A protein and the small-molecule ligand that binds it are described below.
Small molecule (SMILES): C[C@@H]1C[C@H]2C(=O)O[C@@H](C)[C@H](NC(=O)[C@@H](N)Cc3cc(F)cc(F)c3)C(=O)N3CCC[C@H]3C(=O)N3CCCC[C@H]3C(=O)N[C@@H](C)C(=O)N2C1

Sequence of chain 2.Z:
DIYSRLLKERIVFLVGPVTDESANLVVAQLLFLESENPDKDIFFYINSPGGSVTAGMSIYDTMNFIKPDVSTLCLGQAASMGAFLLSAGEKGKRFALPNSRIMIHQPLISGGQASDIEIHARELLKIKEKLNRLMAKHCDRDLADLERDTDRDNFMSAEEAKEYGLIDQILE

Binding-site contacts:
Ligand atom N contacts residue TYR80 of chain 2.AA at 3.0 Å (h-bond).
Ligand atom CA contacts residue PHE78 of chain 2.AA at 3.7 Å (hydrophobic).
Ligand atom CZ contacts residue THR97 of chain 2.Z at 3.4 Å.
Ligand atom F1 contacts residue THR97 of chain 2.Z at 3.1 Å.
Ligand atom CB contacts residue PHE130 of chain 2.AA at 3.8 Å (hydrophobic).
Ligand atom C contacts residue PHE78 of chain 2.AA at 3.7 Å (hydrophobic).
Ligand atom CD contacts residue OCA1 of chain 2.EC at 3.7 Å.
Ligand atom N contacts residue TYR80 of chain 2.AA at 3.9 Å.
Ligand atom N contacts residue OCA1 of chain 2.EC at 2.6 Å (h-bond).
Ligand atom CB contacts residue OCA1 of chain 2.EC at 3.8 Å.
Ligand atom F2 contacts residue LEU110 of chain 2.AA at 3.8 Å.
Ligand atom CD contacts residue TYR80 of chain 2.AA at 3.6 Å (hydrophobic).
Ligand atom CE contacts residue GLU44 of chain 2.AA at 3.1 Å.
Ligand atom F1 contacts residue PHE100 of chain 2.Z at 3.2 Å.
Ligand atom CD2 contacts residue LEU108 of chain 2.AA at 3.3 Å (hydrophobic).
Ligand atom CA contacts residue PHE100 of chain 2.Z at 3.5 Å (hydrophobic).
Ligand atom F2 contacts residue TYR80 of chain 2.AA at 3.4 Å.
Ligand atom C contacts residue OCA1 of chain 2.EC at 3.1 Å.
Ligand atom CA contacts residue OCA1 of chain 2.EC at 2.5 Å.
Ligand atom CZ contacts residue LEU132 of chain 2.AA at 3.8 Å (hydrophobic).
Ligand atom CG2 contacts residue OCA1 of chain 2.EC at 3.8 Å.
Ligand atom CE1 contacts residue LEU132 of chain 2.AA at 3.8 Å (hydrophobic).
Ligand atom F1 contacts residue LEU132 of chain 2.AA at 3.8 Å.
Ligand atom CD2 contacts residue TYR80 of chain 2.AA at 3.6 Å (hydrophobic).
Ligand atom O contacts residue PHE100 of chain 2.Z at 3.7 Å.
Ligand atom C contacts residue TYR80 of chain 2.AA at 3.3 Å (hydrophobic).
Ligand atom N contacts residue OCA1 of chain 2.EC at 1.5 Å.
Ligand atom CE contacts residue LEU209 of chain 2.AA at 3.6 Å (hydrophobic).
Ligand atom CD1 contacts residue PHE100 of chain 2.Z at 3.4 Å (hydrophobic).
Ligand atom F2 contacts residue LEU66 of chain 2.Z at 3.7 Å.
Ligand atom CB contacts residue LEU209 of chain 2.AA at 3.6 Å (hydrophobic).
Ligand atom N contacts residue PHE100 of chain 2.Z at 3.7 Å.
Ligand atom CG contacts residue PHE130 of chain 2.AA at 3.8 Å (hydrophobic).
Ligand atom CE1 contacts residue THR97 of chain 2.Z at 3.9 Å.
Ligand atom O contacts residue TYR80 of chain 2.AA at 2.2 Å (h-bond).
Ligand atom C contacts residue PHE100 of chain 2.Z at 3.7 Å (hydrophobic).
Ligand atom CB contacts residue PHE78 of chain 2.AA at 3.6 Å (hydrophobic).
Ligand atom F1 contacts residue ASP96 of chain 2.Z at 3.6 Å.
Ligand atom CA contacts residue PHE78 of chain 2.AA at 3.8 Å (hydrophobic).
Ligand atom CG contacts residue LEU108 of chain 2.AA at 3.8 Å (hydrophobic).

Sequence of chain 2.AA:
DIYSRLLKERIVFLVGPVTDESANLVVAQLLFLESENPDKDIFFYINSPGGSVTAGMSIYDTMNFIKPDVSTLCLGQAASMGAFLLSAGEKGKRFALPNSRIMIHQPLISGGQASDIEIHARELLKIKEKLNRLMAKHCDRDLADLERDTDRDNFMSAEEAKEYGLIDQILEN